The small molecule below binds the protein below.
Small molecule (SMILES): OC[C@H]1O[C@H](O)[C@@H](O)[C@@H](O)[C@@H]1O

Sequence of chain 1.C:
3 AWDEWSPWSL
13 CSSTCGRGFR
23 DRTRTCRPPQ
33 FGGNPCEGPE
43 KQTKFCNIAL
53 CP

Binding-site contacts:
Ligand atom O3 contacts residue GLU6 of chain 1.C at 2.8 Å (salt-bridge).
Ligand atom C1 contacts residue ARG24 of chain 1.C at 3.8 Å.
Ligand atom C2 contacts residue GLU6 of chain 1.C at 3.9 Å.
Ligand atom O2 contacts residue TRP7 of chain 1.C at 3.0 Å.
Ligand atom C3 contacts residue TRP7 of chain 1.C at 3.9 Å (hydrophobic).
Ligand atom C5 contacts residue TRP7 of chain 1.C at 3.7 Å (hydrophobic).
Ligand atom O2 contacts residue ARG26 of chain 1.C at 4.2 Å.
Ligand atom C5 contacts residue ARG24 of chain 1.C at 4.0 Å.
Ligand atom O5 contacts residue ARG24 of chain 1.C at 3.1 Å (salt-bridge).
Ligand atom C6 contacts residue TRP7 of chain 1.C at 4.2 Å (hydrophobic).
Ligand atom C2 contacts residue ARG26 of chain 1.C at 4.1 Å.
Ligand atom C3 contacts residue GLU6 of chain 1.C at 3.7 Å.
Ligand atom O2 contacts residue GLU6 of chain 1.C at 3.0 Å (salt-bridge).
Ligand atom C1 contacts residue TRP7 of chain 1.C at 1.5 Å (hydrophobic).
Ligand atom C4 contacts residue TRP7 of chain 1.C at 4.3 Å (hydrophobic).
Ligand atom O2 contacts residue ASP5 of chain 1.C at 4.2 Å.
Ligand atom C6 contacts residue ARG24 of chain 1.C at 3.8 Å.
Ligand atom O5 contacts residue TRP7 of chain 1.C at 2.3 Å.
Ligand atom O3 contacts residue TRP7 of chain 1.C at 4.3 Å.
Ligand atom O4 contacts residue TRP7 of chain 1.C at 4.5 Å.
Ligand atom C2 contacts residue TRP7 of chain 1.C at 2.5 Å (hydrophobic).
Ligand atom O6 contacts residue ARG24 of chain 1.C at 3.0 Å (salt-bridge).